Binding-site contacts:
Ligand atom O contacts residue ASN231 of chain 2.A at 2.9 Å (h-bond).
Ligand atom O contacts residue VAL183 of chain 2.A at 3.6 Å.
Ligand atom C contacts residue GLU19 of chain 2.A at 3.6 Å.
Ligand atom CA contacts residue GLU19 of chain 2.A at 3.6 Å.
Ligand atom CB contacts residue ASN55 of chain 2.A at 3.3 Å.
Ligand atom O contacts residue VAL51 of chain 2.A at 3.5 Å.
Ligand atom O1P contacts residue LYS54 of chain 2.A at 2.7 Å (salt-bridge).
Ligand atom O contacts residue ASN55 of chain 2.A at 3.0 Å (h-bond).
Ligand atom OG contacts residue GLU19 of chain 2.A at 2.5 Å (salt-bridge).
Ligand atom CB contacts residue ASN231 of chain 2.A at 3.4 Å.
Ligand atom O contacts residue GLU187 of chain 2.A at 3.4 Å (salt-bridge).
Ligand atom CA contacts residue ASN180 of chain 2.A at 3.4 Å.
Ligand atom CD1 contacts residue LEU179 of chain 2.A at 3.6 Å (hydrophobic).
Ligand atom CB contacts residue GLU19 of chain 2.A at 3.1 Å.
Ligand atom O3P contacts residue TYR135 of chain 2.A at 2.7 Å (h-bond).
Ligand atom CB contacts residue ASN180 of chain 2.A at 3.3 Å.
Ligand atom N contacts residue LEU234 of chain 2.A at 3.0 Å.
Ligand atom CG contacts residue ASN55 of chain 2.A at 3.6 Å.
Ligand atom O contacts residue LYS54 of chain 2.A at 2.9 Å (salt-bridge).
Ligand atom CB contacts residue TRP235 of chain 2.A at 3.1 Å (hydrophobic).
Ligand atom N contacts residue LEU179 of chain 2.A at 3.5 Å.
Ligand atom O2P contacts residue ARG61 of chain 2.A at 2.9 Å (salt-bridge).
Ligand atom CG1 contacts residue GLY176 of chain 2.A at 3.6 Å.
Ligand atom CA contacts residue ASN55 of chain 2.A at 3.3 Å.
Ligand atom N contacts residue ASN180 of chain 2.A at 2.9 Å (h-bond).
Ligand atom CA contacts residue GLU19 of chain 2.A at 3.6 Å.
Ligand atom CA contacts residue ASN231 of chain 2.A at 3.4 Å.
Ligand atom O1P contacts residue ARG61 of chain 2.A at 2.9 Å (salt-bridge).
Ligand atom N contacts residue ASN231 of chain 2.A at 2.9 Å (h-bond).
Ligand atom NE contacts residue ASN55 of chain 2.A at 2.9 Å (h-bond).
Ligand atom O2P contacts residue ARG134 of chain 2.A at 2.8 Å (salt-bridge).
Ligand atom O3P contacts residue ARG134 of chain 2.A at 2.9 Å (salt-bridge).
Ligand atom O contacts residue LYS54 of chain 2.A at 3.6 Å.
Ligand atom NH2 contacts residue ASN55 of chain 2.A at 3.2 Å (h-bond).
Ligand atom O contacts residue VAL51 of chain 2.A at 3.5 Å.
Ligand atom C contacts residue ASN180 of chain 2.A at 3.6 Å.
Ligand atom C contacts residue ASN55 of chain 2.A at 3.5 Å.
Ligand atom N contacts residue GLU19 of chain 2.A at 2.7 Å (salt-bridge).
Ligand atom O contacts residue LYS54 of chain 2.A at 3.5 Å.
Ligand atom CA contacts residue LEU234 of chain 2.A at 3.4 Å (hydrophobic).

The small molecule below binds the protein below.
Small molecule (SMILES): CC[C@H](C)[C@H](NC(=O)[C@H](COP(=O)(O)O)NC(=O)CNC(=O)[C@H](C)N)C(=O)N1CCC[C@H]1C(=O)NCC(=O)N[C@@H](CCCNC(N)=[NH2+])C(=O)N[C@@H](C)C(=O)N[C@@H](CO)C(=O)O

Sequence of chain 2.A:
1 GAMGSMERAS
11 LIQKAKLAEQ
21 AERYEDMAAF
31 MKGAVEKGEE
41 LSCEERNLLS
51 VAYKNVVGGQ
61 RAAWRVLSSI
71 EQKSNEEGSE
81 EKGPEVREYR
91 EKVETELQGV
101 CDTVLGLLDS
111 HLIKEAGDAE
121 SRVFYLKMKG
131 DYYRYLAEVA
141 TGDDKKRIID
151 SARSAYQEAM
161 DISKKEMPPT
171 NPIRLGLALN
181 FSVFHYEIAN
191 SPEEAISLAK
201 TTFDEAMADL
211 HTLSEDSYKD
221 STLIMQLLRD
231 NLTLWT